Sequence of chain 1.B:
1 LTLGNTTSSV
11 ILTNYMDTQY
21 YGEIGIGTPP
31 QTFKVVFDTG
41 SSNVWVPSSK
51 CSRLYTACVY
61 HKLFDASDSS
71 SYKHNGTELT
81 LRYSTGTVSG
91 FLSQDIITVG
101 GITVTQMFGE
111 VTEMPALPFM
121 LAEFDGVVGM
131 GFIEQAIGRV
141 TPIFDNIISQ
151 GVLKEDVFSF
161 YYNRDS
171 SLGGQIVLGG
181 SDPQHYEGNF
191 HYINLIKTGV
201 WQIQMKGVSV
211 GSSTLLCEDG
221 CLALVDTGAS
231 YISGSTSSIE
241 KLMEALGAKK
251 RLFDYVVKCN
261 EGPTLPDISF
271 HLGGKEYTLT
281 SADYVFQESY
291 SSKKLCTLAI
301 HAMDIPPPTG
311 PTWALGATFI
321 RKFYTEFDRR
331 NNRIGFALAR

A small-molecule ligand and the protein it binds are described below.
Small molecule (SMILES): O=C(C1=C(c2ccc(CCCOc3c(F)ccc(F)c3Cl)cc2)C[C@H]2CNC[C@@H]1N2)N(Cc1cccc(Cl)c1Cl)C1CC1

Binding-site contacts:
Ligand atom C7 contacts residue PHE124 of chain 1.B at 3.3 Å (hydrophobic).
Ligand atom CLA contacts residue ALA122 of chain 1.B at 3.6 Å.
Ligand atom C37 contacts residue DMS1 of chain 1.F at 3.1 Å.
Ligand atom C30 contacts residue GLY228 of chain 1.B at 3.6 Å.
Ligand atom F2 contacts residue PRO47 of chain 1.B at 3.6 Å.
Ligand atom C contacts residue GLY228 of chain 1.B at 3.5 Å.
Ligand atom CL11 contacts residue VAL111 of chain 1.B at 3.6 Å.
Ligand atom NB contacts residue ASP226 of chain 1.B at 2.8 Å (salt-bridge).
Ligand atom C2 contacts residue ASP125 of chain 1.B at 3.0 Å.
Ligand atom F2 contacts residue ASP125 of chain 1.B at 3.1 Å.
Ligand atom CLR3 contacts residue PHE119 of chain 1.B at 3.5 Å.
Ligand atom C21 contacts residue ASP38 of chain 1.B at 3.4 Å.
Ligand atom C30 contacts residue ASP38 of chain 1.B at 3.3 Å.
Ligand atom C9 contacts residue ALA122 of chain 1.B at 3.5 Å (hydrophobic).
Ligand atom C37 contacts residue SER230 of chain 1.B at 3.6 Å.
Ligand atom CLA contacts residue GLN19 of chain 1.B at 3.6 Å.
Ligand atom C2 contacts residue MET114 of chain 1.B at 3.6 Å (hydrophobic).
Ligand atom F1 contacts residue VAL127 of chain 1.B at 3.3 Å.
Ligand atom C4 contacts residue ASP125 of chain 1.B at 3.0 Å.
Ligand atom CA contacts residue GLY40 of chain 1.B at 3.3 Å.
Ligand atom CA contacts residue ASP38 of chain 1.B at 3.4 Å.
Ligand atom CL11 contacts residue MET114 of chain 1.B at 3.5 Å.
Ligand atom NB contacts residue ASP38 of chain 1.B at 2.9 Å (salt-bridge).
Ligand atom CLR3 contacts residue PRO118 of chain 1.B at 3.6 Å.
Ligand atom C34 contacts residue DMS1 of chain 1.F at 3.5 Å.
Ligand atom F1 contacts residue PHE124 of chain 1.B at 3.1 Å.
Ligand atom CA contacts residue ASP226 of chain 1.B at 2.9 Å.
Ligand atom C6 contacts residue PHE119 of chain 1.B at 3.5 Å (hydrophobic).
Ligand atom C contacts residue ASP226 of chain 1.B at 3.1 Å.
Ligand atom C9 contacts residue PHE119 of chain 1.B at 3.7 Å (hydrophobic).
Ligand atom C34 contacts residue GLY228 of chain 1.B at 3.6 Å.
Ligand atom O25 contacts residue TYR83 of chain 1.B at 3.5 Å (h-bond).
Ligand atom C8 contacts residue PHE119 of chain 1.B at 3.5 Å (hydrophobic).
Ligand atom C8 contacts residue MET114 of chain 1.B at 3.6 Å (hydrophobic).
Ligand atom C10 contacts residue TRP45 of chain 1.B at 3.5 Å (hydrophobic).
Ligand atom C33 contacts residue PHE124 of chain 1.B at 3.6 Å (hydrophobic).
Ligand atom C9 contacts residue PHE124 of chain 1.B at 3.6 Å (hydrophobic).
Ligand atom F2 contacts residue HIS61 of chain 1.B at 3.6 Å.
Ligand atom CL11 contacts residue ASP125 of chain 1.B at 3.4 Å.
Ligand atom F1 contacts residue PHE119 of chain 1.B at 3.7 Å.